This small molecule binds to this protein.
Small molecule (SMILES): CC(=O)O[C@H]1C(=O)[C@@]2(C)[C@H]([C@H](OC(=O)c3ccccc3)[C@]3(O)C[C@H](OC(=O)[C@H](O)[C@@H](NC(=O)c4ccccc4)c4ccccc4)C(C)=C1C3(C)C)[C@]1(OC(C)=O)CO[C@@H]1C[C@@H]2O

Binding-site contacts:
Ligand atom C07 contacts residue HIS227 of chain 33.C at 2.3 Å.
Ligand atom O06 contacts residue PRO272 of chain 33.C at 3.6 Å.
Ligand atom C09 contacts residue HIS227 of chain 33.C at 3.3 Å.
Ligand atom O06 contacts residue LEU273 of chain 33.C at 3.6 Å.
Ligand atom C42 contacts residue VAL23 of chain 33.C at 3.4 Å (hydrophobic).
Ligand atom C40 contacts residue VAL23 of chain 33.C at 3.5 Å (hydrophobic).
Ligand atom O06 contacts residue LEU215 of chain 33.C at 3.7 Å.
Ligand atom O12 contacts residue GLY360 of chain 33.C at 3.4 Å (h-bond).
Ligand atom C40 contacts residue SER234 of chain 33.C at 3.1 Å.
Ligand atom C04 contacts residue HIS227 of chain 33.C at 3.3 Å.
Ligand atom O14 contacts residue HIS227 of chain 33.C at 2.1 Å (h-bond).
Ligand atom C14 contacts residue THR274 of chain 33.C at 3.6 Å.
Ligand atom C19 contacts residue ARG276 of chain 33.C at 3.9 Å.
Ligand atom C39 contacts residue ALA231 of chain 33.C at 3.8 Å (hydrophobic).
Ligand atom C16 contacts residue PRO272 of chain 33.C at 3.6 Å (hydrophobic).
Ligand atom C06 contacts residue ASP224 of chain 33.C at 3.4 Å.
Ligand atom C13 contacts residue HIS227 of chain 33.C at 3.9 Å.
Ligand atom C28 contacts residue PRO358 of chain 33.C at 3.8 Å (hydrophobic).
Ligand atom C41 contacts residue VAL23 of chain 33.C at 2.8 Å (hydrophobic).
Ligand atom C31 contacts residue HIS227 of chain 33.C at 3.8 Å.
Ligand atom O05 contacts residue LEU361 of chain 33.C at 3.8 Å.
Ligand atom C44 contacts residue LEU361 of chain 33.C at 3.8 Å (hydrophobic).
Ligand atom O06 contacts residue THR274 of chain 33.C at 3.1 Å (h-bond).
Ligand atom C17 contacts residue LEU361 of chain 33.C at 3.9 Å (hydrophobic).
Ligand atom O13 contacts residue ARG359 of chain 33.C at 3.1 Å (salt-bridge).
Ligand atom O13 contacts residue GLY360 of chain 33.C at 3.8 Å.
Ligand atom C36 contacts residue HIS227 of chain 33.C at 3.7 Å.
Ligand atom O13 contacts residue PRO358 of chain 33.C at 3.5 Å.
Ligand atom C08 contacts residue LEU228 of chain 33.C at 3.6 Å (hydrophobic).
Ligand atom C41 contacts residue SER234 of chain 33.C at 3.7 Å.
Ligand atom C19 contacts residue THR274 of chain 33.C at 3.2 Å.
Ligand atom C30 contacts residue HIS227 of chain 33.C at 3.1 Å.
Ligand atom C08 contacts residue HIS227 of chain 33.C at 2.9 Å.
Ligand atom C15 contacts residue PRO272 of chain 33.C at 3.3 Å (hydrophobic).
Ligand atom O07 contacts residue ARG276 of chain 33.C at 3.8 Å.
Ligand atom C05 contacts residue HIS227 of chain 33.C at 2.9 Å.
Ligand atom O08 contacts residue ARG276 of chain 33.C at 3.3 Å.
Ligand atom C44 contacts residue GLY360 of chain 33.C at 3.9 Å.
Ligand atom C06 contacts residue HIS227 of chain 33.C at 2.3 Å.
Ligand atom C14 contacts residue LEU215 of chain 33.C at 3.8 Å (hydrophobic).

Sequence of chain 33.C:
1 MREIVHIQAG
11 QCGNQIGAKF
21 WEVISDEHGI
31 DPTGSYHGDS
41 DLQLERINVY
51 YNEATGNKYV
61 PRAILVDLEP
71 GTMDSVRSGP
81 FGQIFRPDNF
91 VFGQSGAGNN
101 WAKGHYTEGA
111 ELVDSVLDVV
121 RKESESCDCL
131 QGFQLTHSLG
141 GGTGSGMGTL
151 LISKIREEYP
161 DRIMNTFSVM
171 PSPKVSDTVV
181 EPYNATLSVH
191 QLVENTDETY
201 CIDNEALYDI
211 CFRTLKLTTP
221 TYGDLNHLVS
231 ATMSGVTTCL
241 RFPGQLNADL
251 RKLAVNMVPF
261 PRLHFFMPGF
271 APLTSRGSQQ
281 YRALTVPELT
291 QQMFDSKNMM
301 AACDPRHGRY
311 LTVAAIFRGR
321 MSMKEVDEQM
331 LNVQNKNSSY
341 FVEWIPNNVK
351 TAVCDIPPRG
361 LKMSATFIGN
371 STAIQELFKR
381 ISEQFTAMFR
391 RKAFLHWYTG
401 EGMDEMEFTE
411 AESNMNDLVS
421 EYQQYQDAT